Binding-site contacts:
Ligand atom O7 contacts residue ASN129 of chain 1.A at 3.4 Å (h-bond).
Ligand atom C8 contacts residue ASP300 of chain 1.A at 3.2 Å.
Ligand atom C8 contacts residue LEU148 of chain 1.A at 3.6 Å (hydrophobic).
Ligand atom N2 contacts residue ASN129 of chain 1.A at 2.9 Å (h-bond).
Ligand atom C2 contacts residue ASN129 of chain 1.A at 2.5 Å.
Ligand atom C1 contacts residue ASN129 of chain 1.A at 1.4 Å.
Ligand atom O5 contacts residue ASN129 of chain 1.A at 2.4 Å (h-bond).
Ligand atom C4 contacts residue ASN129 of chain 1.A at 4.2 Å.
Ligand atom C7 contacts residue ASN129 of chain 1.A at 3.4 Å.
Ligand atom C1 contacts residue TYR146 of chain 1.A at 4.2 Å (hydrophobic).
Ligand atom C8 contacts residue GLY299 of chain 1.A at 3.9 Å.
Ligand atom C7 contacts residue LEU148 of chain 1.A at 4.2 Å (hydrophobic).
Ligand atom C3 contacts residue ASN129 of chain 1.A at 3.8 Å.
Ligand atom O6 contacts residue TYR146 of chain 1.A at 3.8 Å.
Ligand atom C5 contacts residue TYR146 of chain 1.A at 3.8 Å (hydrophobic).
Ligand atom C6 contacts residue TYR146 of chain 1.A at 3.5 Å (hydrophobic).
Ligand atom O5 contacts residue TYR146 of chain 1.A at 3.7 Å.
Ligand atom N2 contacts residue LEU148 of chain 1.A at 4.1 Å.
Ligand atom C5 contacts residue ASN129 of chain 1.A at 3.7 Å.
Ligand atom C8 contacts residue ASN129 of chain 1.A at 4.5 Å.
Ligand atom C7 contacts residue ASP300 of chain 1.A at 4.5 Å.

The protein below binds the small molecule below.
Small molecule (SMILES): CC(=O)N[C@@H]1[C@@H](O)[C@H](O)[C@@H](CO)O[C@H]1O

Sequence of chain 1.A:
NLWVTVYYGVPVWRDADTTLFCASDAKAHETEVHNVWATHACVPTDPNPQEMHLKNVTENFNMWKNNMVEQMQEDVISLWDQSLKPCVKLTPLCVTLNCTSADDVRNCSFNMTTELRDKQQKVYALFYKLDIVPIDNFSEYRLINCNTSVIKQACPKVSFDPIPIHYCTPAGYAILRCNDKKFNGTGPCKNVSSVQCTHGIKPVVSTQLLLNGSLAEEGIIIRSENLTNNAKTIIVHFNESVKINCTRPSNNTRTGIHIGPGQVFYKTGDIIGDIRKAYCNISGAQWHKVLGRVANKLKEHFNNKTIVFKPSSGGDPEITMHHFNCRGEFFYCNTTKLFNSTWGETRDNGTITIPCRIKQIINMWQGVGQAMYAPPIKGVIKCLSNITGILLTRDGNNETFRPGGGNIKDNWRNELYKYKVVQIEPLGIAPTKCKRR